Sequence of chain 1.G:
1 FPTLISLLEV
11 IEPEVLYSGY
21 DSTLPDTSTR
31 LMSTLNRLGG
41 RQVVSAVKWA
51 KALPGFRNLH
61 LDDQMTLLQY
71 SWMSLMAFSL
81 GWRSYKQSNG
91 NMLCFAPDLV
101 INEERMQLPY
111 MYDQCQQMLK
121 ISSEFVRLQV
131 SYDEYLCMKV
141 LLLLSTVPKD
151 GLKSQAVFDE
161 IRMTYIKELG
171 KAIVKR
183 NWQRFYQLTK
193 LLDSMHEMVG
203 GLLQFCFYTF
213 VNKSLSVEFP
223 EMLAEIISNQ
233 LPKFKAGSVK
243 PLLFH

A protein and the small-molecule ligand that binds it are described below.
Small molecule (SMILES): C[C@@H]1C[C@H]2[C@@H]3CCC4=CC(=O)C=C[C@]4(C)[C@@]3(F)[C@@H](O)C[C@]2(C)[C@@]1(O)C(=O)CO

Binding-site contacts:
Ligand atom C22 contacts residue GLN114 of chain 1.G at 3.4 Å.
Ligand atom C2 contacts residue PHE95 of chain 1.G at 3.9 Å (hydrophobic).
Ligand atom C11 contacts residue ASN36 of chain 1.G at 3.6 Å.
Ligand atom C4 contacts residue MET76 of chain 1.G at 3.4 Å (hydrophobic).
Ligand atom C12 contacts residue LEU35 of chain 1.G at 3.6 Å (hydrophobic).
Ligand atom C8 contacts residue MET73 of chain 1.G at 3.8 Å (hydrophobic).
Ligand atom O2 contacts residue ASN36 of chain 1.G at 3.2 Å (h-bond).
Ligand atom C17 contacts residue GLN114 of chain 1.G at 3.8 Å.
Ligand atom O4 contacts residue THR211 of chain 1.G at 3.4 Å (h-bond).
Ligand atom O1 contacts residue ARG83 of chain 1.G at 2.6 Å (salt-bridge).
Ligand atom C3 contacts residue ARG83 of chain 1.G at 3.8 Å.
Ligand atom C22 contacts residue PHE207 of chain 1.G at 3.7 Å (hydrophobic).
Ligand atom C19 contacts residue MET76 of chain 1.G at 3.5 Å (hydrophobic).
Ligand atom C12 contacts residue ASN36 of chain 1.G at 3.2 Å.
Ligand atom O5 contacts residue PHE221 of chain 1.G at 3.8 Å.
Ligand atom F1 contacts residue PHE95 of chain 1.G at 3.3 Å.
Ligand atom C15 contacts residue LEU204 of chain 1.G at 3.8 Å (hydrophobic).
Ligand atom O2 contacts residue LEU35 of chain 1.G at 3.8 Å.
Ligand atom O5 contacts residue ASN36 of chain 1.G at 3.0 Å (h-bond).
Ligand atom C6 contacts residue ALA77 of chain 1.G at 3.8 Å (hydrophobic).
Ligand atom C22 contacts residue LEU204 of chain 1.G at 3.8 Å (hydrophobic).
Ligand atom C1 contacts residue GLN42 of chain 1.G at 3.7 Å.
Ligand atom C21 contacts residue MET32 of chain 1.G at 3.8 Å (hydrophobic).
Ligand atom C11 contacts residue LEU35 of chain 1.G at 3.7 Å (hydrophobic).
Ligand atom C1 contacts residue GLY39 of chain 1.G at 3.9 Å.
Ligand atom C1 contacts residue LEU35 of chain 1.G at 3.6 Å (hydrophobic).
Ligand atom O1 contacts residue GLN42 of chain 1.G at 3.1 Å (h-bond).
Ligand atom C18 contacts residue ASN36 of chain 1.G at 3.4 Å.
Ligand atom C2 contacts residue GLN42 of chain 1.G at 2.9 Å.
Ligand atom C3 contacts residue GLN42 of chain 1.G at 3.2 Å.
Ligand atom O4 contacts residue CYS208 of chain 1.G at 3.1 Å.
Ligand atom O3 contacts residue GLN114 of chain 1.G at 2.9 Å (h-bond).
Ligand atom C16 contacts residue LEU204 of chain 1.G at 3.9 Å (hydrophobic).
Ligand atom O5 contacts residue VAL219 of chain 1.G at 3.9 Å.
Ligand atom C5 contacts residue MET76 of chain 1.G at 3.8 Å (hydrophobic).
Ligand atom C3 contacts residue PHE95 of chain 1.G at 3.8 Å (hydrophobic).
Ligand atom C13 contacts residue ASN36 of chain 1.G at 3.8 Å.
Ligand atom C4 contacts residue LEU80 of chain 1.G at 3.8 Å (hydrophobic).
Ligand atom O5 contacts residue THR211 of chain 1.G at 3.1 Å (h-bond).
Ligand atom O1 contacts residue PHE95 of chain 1.G at 3.8 Å.